Binding-site contacts:
Ligand atom C5 contacts residue ASP137 of chain 1.D at 3.7 Å.
Ligand atom C12 contacts residue ALA237 of chain 1.D at 3.8 Å (hydrophobic).
Ligand atom O9 contacts residue ARG186 of chain 1.D at 3.8 Å.
Ligand atom N3 contacts residue CYS153 of chain 1.D at 3.6 Å (h-bond).
Ligand atom O1 contacts residue PHE77 of chain 1.D at 3.5 Å.
Ligand atom C17 contacts residue ASP137 of chain 1.D at 3.7 Å.
Ligand atom C2 contacts residue PHE77 of chain 1.D at 4.0 Å (hydrophobic).
Ligand atom O1 contacts residue AKG1 of chain 1.S at 2.8 Å (h-bond).
Ligand atom O8 contacts residue ASN76 of chain 1.D at 3.3 Å (h-bond).
Ligand atom O8 contacts residue AKG1 of chain 1.S at 3.6 Å (h-bond).
Ligand atom C15 contacts residue AKG1 of chain 1.S at 3.6 Å.
Ligand atom N1 contacts residue GLU138 of chain 1.D at 3.0 Å (salt-bridge).
Ligand atom C1 contacts residue HIS135 of chain 1.D at 3.8 Å.
Ligand atom C7 contacts residue TYR241 of chain 1.D at 4.0 Å (hydrophobic).
Ligand atom C14 contacts residue GLN83 of chain 1.D at 3.3 Å.
Ligand atom C6 contacts residue GLU138 of chain 1.D at 3.6 Å.
Ligand atom N3 contacts residue ARG216 of chain 1.D at 3.8 Å.
Ligand atom C13 contacts residue ASN123 of chain 1.D at 3.5 Å.
Ligand atom C1 contacts residue PHE77 of chain 1.D at 3.8 Å (hydrophobic).
Ligand atom O3 contacts residue ASP137 of chain 1.D at 3.4 Å (salt-bridge).
Ligand atom O1 contacts residue ASN76 of chain 1.D at 3.6 Å (h-bond).
Ligand atom C5 contacts residue GLU138 of chain 1.D at 3.8 Å.
Ligand atom C16 contacts residue ASP137 of chain 1.D at 3.9 Å.
Ligand atom N4 contacts residue ASN76 of chain 1.D at 3.1 Å (h-bond).
Ligand atom C17 contacts residue LEU136 of chain 1.D at 3.8 Å (hydrophobic).
Ligand atom C1 contacts residue ASP137 of chain 1.D at 3.5 Å.
Ligand atom O8 contacts residue ASN123 of chain 1.D at 2.7 Å (h-bond).
Ligand atom O7 contacts residue ASN123 of chain 1.D at 2.8 Å (h-bond).
Ligand atom O7 contacts residue ALA237 of chain 1.D at 3.6 Å.
Ligand atom O10 contacts residue ARG186 of chain 1.D at 2.8 Å (salt-bridge).
Ligand atom C14 contacts residue ASN123 of chain 1.D at 3.9 Å.
Ligand atom O6 contacts residue ASP137 of chain 1.D at 3.6 Å.
Ligand atom C1 contacts residue AKG1 of chain 1.S at 3.2 Å.
Ligand atom N3 contacts residue ASP137 of chain 1.D at 2.7 Å (salt-bridge).
Ligand atom O7 contacts residue SER121 of chain 1.D at 3.6 Å.
Ligand atom O4 contacts residue ASP137 of chain 1.D at 4.0 Å.
Ligand atom C7 contacts residue GLU138 of chain 1.D at 3.5 Å.
Ligand atom N2 contacts residue VAL119 of chain 1.D at 3.6 Å.
Ligand atom O8 contacts residue GLN83 of chain 1.D at 2.5 Å (h-bond).
Ligand atom O10 contacts residue LEU136 of chain 1.D at 3.2 Å (h-bond).

Sequence of chain 1.D:
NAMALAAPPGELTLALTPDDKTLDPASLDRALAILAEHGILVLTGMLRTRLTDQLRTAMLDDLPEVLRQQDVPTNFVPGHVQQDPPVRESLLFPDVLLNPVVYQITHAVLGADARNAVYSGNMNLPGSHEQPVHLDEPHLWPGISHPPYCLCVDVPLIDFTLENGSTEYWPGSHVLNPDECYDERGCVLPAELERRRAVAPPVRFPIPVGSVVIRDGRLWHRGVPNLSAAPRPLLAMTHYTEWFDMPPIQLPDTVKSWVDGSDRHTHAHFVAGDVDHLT

The protein below binds the small molecule below.
Small molecule (SMILES): NC[C@H]1O[C@H](O[C@H]2[C@H](O[C@@H]3O[C@H](CO)[C@@H](O)[C@H]3O)[C@@H](O)[C@H](N)C[C@@H]2N)[C@H](N)[C@@H](O)[C@@H]1O